The protein below binds the small molecule below.
Small molecule (SMILES): Cc1cc(CCCCCOc2ccc(C3=N[C@@H](C)CO3)cc2)on1

Binding-site contacts:
Ligand atom C4B contacts residue PHE186 of chain 14.A at 3.9 Å (hydrophobic).
Ligand atom C5B contacts residue PHE186 of chain 14.A at 3.9 Å (hydrophobic).
Ligand atom C5B contacts residue MET224 of chain 14.A at 3.2 Å (hydrophobic).
Ligand atom N3A contacts residue TYR152 of chain 14.A at 3.6 Å.
Ligand atom C2B contacts residue VAL188 of chain 14.A at 3.3 Å (hydrophobic).
Ligand atom C5A contacts residue PHE186 of chain 14.A at 3.7 Å (hydrophobic).
Ligand atom CM1 contacts residue SER175 of chain 14.A at 3.9 Å.
Ligand atom C4 contacts residue LEU106 of chain 14.A at 3.6 Å (hydrophobic).
Ligand atom O1B contacts residue TYR128 of chain 14.A at 3.4 Å (h-bond).
Ligand atom C4C contacts residue TYR197 of chain 14.A at 4.0 Å (hydrophobic).
Ligand atom C4 contacts residue PHE124 of chain 14.A at 3.9 Å (hydrophobic).
Ligand atom C6B contacts residue ILE104 of chain 14.A at 3.6 Å (hydrophobic).
Ligand atom C4 contacts residue TYR197 of chain 14.A at 3.9 Å (hydrophobic).
Ligand atom C2A contacts residue PHE186 of chain 14.A at 3.6 Å (hydrophobic).
Ligand atom C3B contacts residue TYR152 of chain 14.A at 3.6 Å (hydrophobic).
Ligand atom C5C contacts residue VAL191 of chain 14.A at 3.7 Å (hydrophobic).
Ligand atom N2 contacts residue ASN219 of chain 14.A at 3.0 Å (h-bond).
Ligand atom O1 contacts residue ASN219 of chain 14.A at 3.9 Å.
Ligand atom C5A contacts residue VAL176 of chain 14.A at 3.8 Å (hydrophobic).
Ligand atom C1B contacts residue TYR128 of chain 14.A at 3.7 Å (hydrophobic).
Ligand atom C4C contacts residue VAL191 of chain 14.A at 3.3 Å (hydrophobic).
Ligand atom C1B contacts residue ILE104 of chain 14.A at 4.0 Å (hydrophobic).
Ligand atom N3A contacts residue ALA24 of chain 14.C at 3.9 Å.
Ligand atom CM1 contacts residue LEU14 of chain 15.C at 3.3 Å (hydrophobic).
Ligand atom C1C contacts residue LEU106 of chain 14.A at 3.6 Å (hydrophobic).
Ligand atom C6B contacts residue MET224 of chain 14.A at 3.6 Å (hydrophobic).
Ligand atom C2C contacts residue TYR197 of chain 14.A at 3.8 Å (hydrophobic).
Ligand atom C4B contacts residue TYR152 of chain 14.A at 4.0 Å (hydrophobic).
Ligand atom C3B contacts residue VAL188 of chain 14.A at 3.5 Å (hydrophobic).
Ligand atom C3 contacts residue ASN219 of chain 14.A at 3.9 Å.
Ligand atom C3C contacts residue TYR128 of chain 14.A at 3.3 Å (hydrophobic).
Ligand atom C6B contacts residue TYR128 of chain 14.A at 3.4 Å (hydrophobic).
Ligand atom C4A contacts residue PRO174 of chain 14.A at 3.4 Å (hydrophobic).
Ligand atom C2A contacts residue TYR152 of chain 14.A at 3.8 Å (hydrophobic).
Ligand atom O1A contacts residue PHE186 of chain 14.A at 3.2 Å.
Ligand atom C1B contacts residue VAL188 of chain 14.A at 3.7 Å (hydrophobic).
Ligand atom CM1 contacts residue VAL176 of chain 14.A at 3.4 Å (hydrophobic).
Ligand atom C5 contacts residue LEU106 of chain 14.A at 3.8 Å (hydrophobic).
Ligand atom CM1 contacts residue PRO174 of chain 14.A at 3.8 Å (hydrophobic).
Ligand atom N3A contacts residue PRO174 of chain 14.A at 3.9 Å.

Sequence of chain 14.C:
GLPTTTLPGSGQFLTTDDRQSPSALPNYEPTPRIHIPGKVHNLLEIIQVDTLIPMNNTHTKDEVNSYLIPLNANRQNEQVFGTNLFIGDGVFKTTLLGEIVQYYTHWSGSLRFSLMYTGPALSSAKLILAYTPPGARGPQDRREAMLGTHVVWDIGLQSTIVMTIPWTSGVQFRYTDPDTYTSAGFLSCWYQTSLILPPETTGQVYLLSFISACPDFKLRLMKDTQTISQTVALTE

Sequence of chain 14.A:
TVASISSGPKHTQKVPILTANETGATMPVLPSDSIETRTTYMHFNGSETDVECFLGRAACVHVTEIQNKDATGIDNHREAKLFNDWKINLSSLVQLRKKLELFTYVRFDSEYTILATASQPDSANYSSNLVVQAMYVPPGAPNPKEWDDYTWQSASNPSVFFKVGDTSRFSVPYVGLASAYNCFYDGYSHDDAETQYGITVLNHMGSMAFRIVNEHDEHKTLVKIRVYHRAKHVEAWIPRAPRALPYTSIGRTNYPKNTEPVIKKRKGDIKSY

Sequence of chain 15.C:
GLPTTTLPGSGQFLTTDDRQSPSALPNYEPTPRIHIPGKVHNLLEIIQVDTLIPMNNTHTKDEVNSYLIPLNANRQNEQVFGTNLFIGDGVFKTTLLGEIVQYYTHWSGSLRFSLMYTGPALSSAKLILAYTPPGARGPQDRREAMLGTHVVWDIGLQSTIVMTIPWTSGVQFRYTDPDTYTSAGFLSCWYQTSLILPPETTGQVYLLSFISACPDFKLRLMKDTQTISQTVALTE